This small molecule binds to this protein.
Small molecule (SMILES): Cc1ncnc2c1ncn2[C@H]1C[C@H](O)[C@@H](CO)O1

Sequence of chain 1.C:
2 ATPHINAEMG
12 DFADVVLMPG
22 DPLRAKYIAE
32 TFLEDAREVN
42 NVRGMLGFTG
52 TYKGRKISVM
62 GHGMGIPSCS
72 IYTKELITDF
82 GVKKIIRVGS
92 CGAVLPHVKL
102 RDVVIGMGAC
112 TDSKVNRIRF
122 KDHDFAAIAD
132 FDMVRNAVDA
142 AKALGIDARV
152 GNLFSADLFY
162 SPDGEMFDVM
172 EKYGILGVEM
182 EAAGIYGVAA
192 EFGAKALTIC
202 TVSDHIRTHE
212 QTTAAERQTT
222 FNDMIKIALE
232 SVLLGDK

Sequence of chain 2.B:
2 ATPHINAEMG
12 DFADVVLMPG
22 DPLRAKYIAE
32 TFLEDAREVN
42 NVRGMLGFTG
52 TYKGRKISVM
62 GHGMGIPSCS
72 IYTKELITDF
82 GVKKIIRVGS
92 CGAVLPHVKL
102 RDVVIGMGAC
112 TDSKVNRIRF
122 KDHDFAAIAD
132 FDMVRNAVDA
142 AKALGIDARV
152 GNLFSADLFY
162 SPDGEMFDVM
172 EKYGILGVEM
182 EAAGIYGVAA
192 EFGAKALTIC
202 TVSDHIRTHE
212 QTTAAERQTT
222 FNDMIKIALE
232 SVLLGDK

Binding-site contacts:
Ligand atom N7 contacts residue GLY93 of chain 2.B at 3.6 Å.
Ligand atom N3 contacts residue GLU180 of chain 2.B at 3.7 Å.
Ligand atom N1 contacts residue PHE160 of chain 2.B at 3.8 Å.
Ligand atom C5 contacts residue PHE160 of chain 2.B at 3.9 Å (hydrophobic).
Ligand atom C3' contacts residue GLU182 of chain 2.B at 3.6 Å.
Ligand atom C6 contacts residue VAL179 of chain 2.B at 3.7 Å (hydrophobic).
Ligand atom C3' contacts residue MET181 of chain 2.B at 3.8 Å (hydrophobic).
Ligand atom O3' contacts residue GLU182 of chain 2.B at 3.1 Å (salt-bridge).
Ligand atom C6' contacts residue GLY93 of chain 2.B at 3.7 Å.
Ligand atom C5' contacts residue PHE160 of chain 2.B at 3.9 Å (hydrophobic).
Ligand atom C2 contacts residue PHE160 of chain 2.B at 3.5 Å (hydrophobic).
Ligand atom C4' contacts residue PO41 of chain 2.F at 3.4 Å.
Ligand atom O5' contacts residue ARG44 of chain 1.C at 3.8 Å.
Ligand atom O4' contacts residue SER91 of chain 2.B at 3.6 Å (h-bond).
Ligand atom C6' contacts residue ASP205 of chain 2.B at 3.3 Å.
Ligand atom C3' contacts residue PO41 of chain 2.F at 3.5 Å.
Ligand atom N3 contacts residue VAL179 of chain 2.B at 3.8 Å.
Ligand atom C2' contacts residue GLU182 of chain 2.B at 3.2 Å.
Ligand atom C2' contacts residue MET181 of chain 2.B at 3.5 Å (hydrophobic).
Ligand atom O3' contacts residue PO41 of chain 2.F at 2.8 Å (h-bond).
Ligand atom O5' contacts residue HIS5 of chain 1.C at 2.7 Å (h-bond).
Ligand atom C6' contacts residue ILE207 of chain 2.B at 3.6 Å (hydrophobic).
Ligand atom C5' contacts residue HIS5 of chain 1.C at 3.6 Å.
Ligand atom C5 contacts residue VAL179 of chain 2.B at 3.5 Å (hydrophobic).
Ligand atom O4' contacts residue ARG44 of chain 1.C at 3.6 Å (salt-bridge).
Ligand atom N3 contacts residue MET181 of chain 2.B at 3.5 Å.
Ligand atom C1' contacts residue SER91 of chain 2.B at 3.6 Å.
Ligand atom N3 contacts residue PHE160 of chain 2.B at 3.7 Å.
Ligand atom C4' contacts residue ARG44 of chain 1.C at 3.6 Å.
Ligand atom O5' contacts residue PHE160 of chain 2.B at 3.6 Å.
Ligand atom C5' contacts residue MET65 of chain 2.B at 3.9 Å (hydrophobic).
Ligand atom C4 contacts residue VAL179 of chain 2.B at 3.5 Å (hydrophobic).
Ligand atom N7 contacts residue CYS92 of chain 2.B at 3.7 Å.
Ligand atom C8 contacts residue CYS92 of chain 2.B at 3.7 Å (hydrophobic).
Ligand atom C6 contacts residue PHE160 of chain 2.B at 3.8 Å (hydrophobic).
Ligand atom O4' contacts residue PO41 of chain 2.F at 3.2 Å (h-bond).
Ligand atom C1' contacts residue PO41 of chain 2.F at 3.4 Å.
Ligand atom N7 contacts residue ASP205 of chain 2.B at 3.6 Å (salt-bridge).
Ligand atom C2' contacts residue PO41 of chain 2.F at 3.5 Å.
Ligand atom C8 contacts residue SER91 of chain 2.B at 3.6 Å.